Binding-site contacts:
Ligand atom C7 contacts residue ASN70 of chain 21.B at 3.4 Å.
Ligand atom C7 contacts residue PRO31 of chain 21.B at 3.2 Å (hydrophobic).
Ligand atom O5 contacts residue ASN70 of chain 21.B at 2.4 Å (h-bond).
Ligand atom C4 contacts residue ASN70 of chain 21.B at 4.2 Å.
Ligand atom C3 contacts residue ASN70 of chain 21.B at 3.8 Å.
Ligand atom O7 contacts residue PRO31 of chain 21.B at 3.0 Å (h-bond).
Ligand atom C1 contacts residue ASN70 of chain 21.B at 1.4 Å.
Ligand atom C1 contacts residue ARG33 of chain 21.B at 4.1 Å.
Ligand atom C8 contacts residue ASN70 of chain 21.B at 3.9 Å.
Ligand atom O7 contacts residue ASN70 of chain 21.B at 3.5 Å (h-bond).
Ligand atom C5 contacts residue ASN70 of chain 21.B at 3.7 Å.
Ligand atom O7 contacts residue SER71 of chain 21.B at 4.4 Å.
Ligand atom N2 contacts residue ASN70 of chain 21.B at 2.9 Å (h-bond).
Ligand atom N2 contacts residue ASN32 of chain 21.B at 4.2 Å.
Ligand atom O5 contacts residue ARG33 of chain 21.B at 4.3 Å.
Ligand atom C3 contacts residue PRO31 of chain 21.B at 4.1 Å (hydrophobic).
Ligand atom C2 contacts residue ASN70 of chain 21.B at 2.5 Å.
Ligand atom O6 contacts residue ARG33 of chain 21.B at 3.0 Å (salt-bridge).
Ligand atom C5 contacts residue ARG33 of chain 21.B at 3.9 Å.
Ligand atom O3 contacts residue PRO31 of chain 21.B at 4.2 Å.
Ligand atom C6 contacts residue ARG33 of chain 21.B at 3.7 Å.
Ligand atom C2 contacts residue PRO31 of chain 21.B at 4.0 Å (hydrophobic).
Ligand atom N2 contacts residue PRO31 of chain 21.B at 2.8 Å (h-bond).

Sequence of chain 21.B:
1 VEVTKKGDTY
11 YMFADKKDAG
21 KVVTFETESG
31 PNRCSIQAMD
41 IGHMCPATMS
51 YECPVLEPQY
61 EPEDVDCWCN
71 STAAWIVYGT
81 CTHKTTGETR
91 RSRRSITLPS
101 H

The protein below binds the small molecule below.
Small molecule (SMILES): CC(=O)N[C@@H]1[C@@H](O)[C@H](O)[C@@H](CO)O[C@H]1O